Binding-site contacts:
Ligand atom C1 contacts residue ASN331 of chain 1.B at 1.4 Å.
Ligand atom C5 contacts residue THR333 of chain 1.B at 3.6 Å.
Ligand atom C7 contacts residue ASN331 of chain 1.B at 3.6 Å.
Ligand atom C8 contacts residue THR333 of chain 1.B at 4.1 Å.
Ligand atom C6 contacts residue ASN331 of chain 1.B at 4.5 Å.
Ligand atom N2 contacts residue ASN331 of chain 1.B at 2.9 Å (h-bond).
Ligand atom C2 contacts residue ASN331 of chain 1.B at 2.4 Å.
Ligand atom C5 contacts residue ASN331 of chain 1.B at 3.6 Å.
Ligand atom O6 contacts residue THR333 of chain 1.B at 4.0 Å.
Ligand atom C1 contacts residue THR333 of chain 1.B at 3.8 Å.
Ligand atom C4 contacts residue ASN331 of chain 1.B at 4.2 Å.
Ligand atom O6 contacts residue ASN331 of chain 1.B at 3.9 Å.
Ligand atom O5 contacts residue ASN331 of chain 1.B at 2.3 Å (h-bond).
Ligand atom O5 contacts residue THR333 of chain 1.B at 3.5 Å.
Ligand atom C6 contacts residue THR333 of chain 1.B at 3.7 Å.
Ligand atom C3 contacts residue ASN331 of chain 1.B at 3.8 Å.
Ligand atom C8 contacts residue ASN331 of chain 1.B at 3.9 Å.

A small-molecule ligand and the protein it binds are described below.
Small molecule (SMILES): CC(=O)N[C@H]1[C@H](O[C@H]2[C@H](O)[C@@H](NC(C)=O)CO[C@@H]2CO)O[C@H](CO)[C@@H](O[C@@H]2O[C@H](CO)[C@@H](O)[C@H](O)[C@@H]2O)[C@@H]1O

Sequence of chain 1.B:
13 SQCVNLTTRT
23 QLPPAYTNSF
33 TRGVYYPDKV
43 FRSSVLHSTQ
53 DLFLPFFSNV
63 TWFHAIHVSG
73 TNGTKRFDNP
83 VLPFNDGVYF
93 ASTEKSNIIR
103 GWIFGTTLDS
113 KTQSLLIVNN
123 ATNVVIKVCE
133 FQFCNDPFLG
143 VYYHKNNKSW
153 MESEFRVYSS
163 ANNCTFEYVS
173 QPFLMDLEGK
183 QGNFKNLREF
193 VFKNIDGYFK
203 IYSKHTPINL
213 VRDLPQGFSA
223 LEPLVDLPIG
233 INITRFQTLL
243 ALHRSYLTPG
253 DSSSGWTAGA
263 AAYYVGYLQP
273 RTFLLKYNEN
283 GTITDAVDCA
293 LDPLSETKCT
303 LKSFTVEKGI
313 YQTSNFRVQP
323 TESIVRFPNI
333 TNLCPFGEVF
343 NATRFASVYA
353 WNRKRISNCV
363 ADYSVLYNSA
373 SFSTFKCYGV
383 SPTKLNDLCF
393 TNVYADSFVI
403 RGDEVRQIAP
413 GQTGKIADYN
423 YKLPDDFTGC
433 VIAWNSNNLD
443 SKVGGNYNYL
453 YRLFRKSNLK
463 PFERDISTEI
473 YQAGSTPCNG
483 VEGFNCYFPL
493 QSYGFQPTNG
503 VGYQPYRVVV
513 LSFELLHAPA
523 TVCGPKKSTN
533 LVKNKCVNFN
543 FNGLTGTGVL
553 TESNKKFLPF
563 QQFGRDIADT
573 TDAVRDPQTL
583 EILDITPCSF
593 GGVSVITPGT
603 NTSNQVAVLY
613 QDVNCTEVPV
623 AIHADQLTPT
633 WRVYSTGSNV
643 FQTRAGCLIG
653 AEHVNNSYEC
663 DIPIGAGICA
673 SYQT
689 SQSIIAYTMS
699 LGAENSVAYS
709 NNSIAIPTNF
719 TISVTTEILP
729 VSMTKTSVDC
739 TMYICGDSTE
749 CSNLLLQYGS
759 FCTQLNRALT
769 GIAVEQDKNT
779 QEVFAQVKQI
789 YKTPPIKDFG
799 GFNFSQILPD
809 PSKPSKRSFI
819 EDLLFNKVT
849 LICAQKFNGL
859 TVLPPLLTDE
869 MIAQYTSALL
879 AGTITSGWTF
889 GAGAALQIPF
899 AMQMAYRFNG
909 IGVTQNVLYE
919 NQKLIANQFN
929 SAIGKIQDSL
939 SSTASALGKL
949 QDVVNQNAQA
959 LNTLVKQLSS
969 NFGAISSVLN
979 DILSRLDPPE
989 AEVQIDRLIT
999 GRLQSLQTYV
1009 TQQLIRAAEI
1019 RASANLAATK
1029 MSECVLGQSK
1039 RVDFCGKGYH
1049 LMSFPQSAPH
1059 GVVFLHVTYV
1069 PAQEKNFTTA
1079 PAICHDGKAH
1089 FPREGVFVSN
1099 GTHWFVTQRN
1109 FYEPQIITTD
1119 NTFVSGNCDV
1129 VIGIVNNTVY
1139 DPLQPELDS